Binding-site contacts:
Ligand atom C5C contacts residue ILE104 of chain 32.A at 3.8 Å (hydrophobic).
Ligand atom C4 contacts residue PHE186 of chain 32.A at 3.6 Å (hydrophobic).
Ligand atom C6B contacts residue TYR197 of chain 32.A at 3.7 Å (hydrophobic).
Ligand atom C2C contacts residue TYR152 of chain 32.A at 4.0 Å (hydrophobic).
Ligand atom C4A contacts residue ASN198 of chain 32.A at 3.9 Å.
Ligand atom C4C contacts residue TYR152 of chain 32.A at 3.8 Å (hydrophobic).
Ligand atom N2 contacts residue PRO174 of chain 32.A at 3.9 Å.
Ligand atom C3 contacts residue PHE186 of chain 32.A at 3.8 Å (hydrophobic).
Ligand atom C31 contacts residue ALA150 of chain 32.A at 3.1 Å (hydrophobic).
Ligand atom C5B contacts residue LEU106 of chain 32.A at 3.8 Å (hydrophobic).
Ligand atom C7C contacts residue VAL191 of chain 32.A at 4.0 Å (hydrophobic).
Ligand atom C3C contacts residue VAL188 of chain 32.A at 3.3 Å (hydrophobic).
Ligand atom C5 contacts residue TYR152 of chain 32.A at 3.8 Å (hydrophobic).
Ligand atom C3C contacts residue TYR128 of chain 32.A at 3.9 Å (hydrophobic).
Ligand atom C4 contacts residue TYR152 of chain 32.A at 3.9 Å (hydrophobic).
Ligand atom C5 contacts residue PHE186 of chain 32.A at 3.5 Å (hydrophobic).
Ligand atom C6C contacts residue VAL191 of chain 32.A at 3.2 Å (hydrophobic).
Ligand atom O1B contacts residue TYR128 of chain 32.A at 3.9 Å.
Ligand atom C31 contacts residue VAL176 of chain 32.A at 3.3 Å (hydrophobic).
Ligand atom C4 contacts residue MET224 of chain 32.A at 3.8 Å (hydrophobic).
Ligand atom C5B contacts residue TYR197 of chain 32.A at 3.8 Å (hydrophobic).
Ligand atom N2 contacts residue PHE186 of chain 32.A at 3.7 Å.
Ligand atom C1C contacts residue TYR152 of chain 32.A at 4.0 Å (hydrophobic).
Ligand atom C4B contacts residue LEU106 of chain 32.A at 4.0 Å (hydrophobic).
Ligand atom O1B contacts residue ILE104 of chain 32.A at 3.9 Å.
Ligand atom O1 contacts residue VAL188 of chain 32.A at 3.8 Å.
Ligand atom C3 contacts residue PRO174 of chain 32.A at 3.8 Å (hydrophobic).
Ligand atom N2 contacts residue ALA24 of chain 32.C at 3.4 Å.
Ligand atom C7C contacts residue TYR197 of chain 32.A at 3.8 Å (hydrophobic).
Ligand atom C2C contacts residue VAL188 of chain 32.A at 3.2 Å (hydrophobic).
Ligand atom C31 contacts residue PRO174 of chain 32.A at 3.4 Å (hydrophobic).
Ligand atom C6B contacts residue LEU106 of chain 32.A at 4.0 Å (hydrophobic).
Ligand atom C31 contacts residue SER175 of chain 32.A at 3.6 Å.
Ligand atom CM1 contacts residue SER107 of chain 32.A at 3.9 Å.
Ligand atom O1 contacts residue PHE186 of chain 32.A at 3.5 Å.
Ligand atom C4C contacts residue ILE104 of chain 32.A at 3.9 Å (hydrophobic).
Ligand atom C7C contacts residue TYR128 of chain 32.A at 3.6 Å (hydrophobic).
Ligand atom O1 contacts residue TYR152 of chain 32.A at 3.9 Å.
Ligand atom O1 contacts residue ALA24 of chain 32.C at 3.6 Å.
Ligand atom C5C contacts residue TYR128 of chain 32.A at 3.5 Å (hydrophobic).

Sequence of chain 32.C:
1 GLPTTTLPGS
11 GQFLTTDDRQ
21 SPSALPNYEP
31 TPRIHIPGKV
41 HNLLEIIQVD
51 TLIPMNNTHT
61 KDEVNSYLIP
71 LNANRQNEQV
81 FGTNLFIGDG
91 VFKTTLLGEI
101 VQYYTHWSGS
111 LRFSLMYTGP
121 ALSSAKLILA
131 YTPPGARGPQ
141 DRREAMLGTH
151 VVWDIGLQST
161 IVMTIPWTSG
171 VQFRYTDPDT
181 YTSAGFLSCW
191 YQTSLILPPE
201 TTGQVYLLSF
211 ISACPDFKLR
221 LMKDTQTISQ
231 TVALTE

Sequence of chain 32.A:
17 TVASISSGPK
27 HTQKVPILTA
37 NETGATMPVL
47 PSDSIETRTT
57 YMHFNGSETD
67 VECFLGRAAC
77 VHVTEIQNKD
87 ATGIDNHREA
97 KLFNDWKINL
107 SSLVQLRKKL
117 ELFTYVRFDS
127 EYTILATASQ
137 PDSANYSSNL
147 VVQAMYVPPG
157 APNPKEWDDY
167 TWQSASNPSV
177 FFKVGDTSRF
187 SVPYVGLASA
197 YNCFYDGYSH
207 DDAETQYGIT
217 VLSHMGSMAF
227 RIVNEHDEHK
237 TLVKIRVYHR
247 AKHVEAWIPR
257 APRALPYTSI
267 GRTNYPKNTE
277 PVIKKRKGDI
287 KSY

The protein below binds the small molecule below.
Small molecule (SMILES): Cc1cc(CCCCCCCOc2ccc(C3=N[C@@H](C)CO3)cc2)on1